The protein below binds the small molecule below.
Small molecule (SMILES): CC(=O)N[C@@H]1[C@@H](O)[C@H](O)[C@@H](CO)O[C@H]1O

Sequence of chain 1.B:
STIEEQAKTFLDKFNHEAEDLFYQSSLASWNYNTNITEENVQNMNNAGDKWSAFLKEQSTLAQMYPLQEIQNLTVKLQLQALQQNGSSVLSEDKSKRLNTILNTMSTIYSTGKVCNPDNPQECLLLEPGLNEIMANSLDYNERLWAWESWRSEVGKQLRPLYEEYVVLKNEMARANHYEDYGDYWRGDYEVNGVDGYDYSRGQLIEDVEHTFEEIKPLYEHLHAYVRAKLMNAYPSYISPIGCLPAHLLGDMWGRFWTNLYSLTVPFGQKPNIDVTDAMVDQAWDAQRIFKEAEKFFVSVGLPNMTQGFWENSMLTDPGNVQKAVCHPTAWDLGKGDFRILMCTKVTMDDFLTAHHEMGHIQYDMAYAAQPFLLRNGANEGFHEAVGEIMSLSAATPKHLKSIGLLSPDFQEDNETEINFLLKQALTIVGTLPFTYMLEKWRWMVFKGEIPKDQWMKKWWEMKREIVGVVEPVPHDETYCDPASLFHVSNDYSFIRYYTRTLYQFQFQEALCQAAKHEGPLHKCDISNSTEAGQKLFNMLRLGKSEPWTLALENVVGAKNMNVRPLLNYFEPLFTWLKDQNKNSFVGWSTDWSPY

Binding-site contacts:
Ligand atom C8 contacts residue TRP311 of chain 1.B at 4.0 Å (hydrophobic).
Ligand atom C8 contacts residue ASN305 of chain 1.B at 4.4 Å.
Ligand atom C4 contacts residue ASN305 of chain 1.B at 4.2 Å.
Ligand atom N2 contacts residue MET306 of chain 1.B at 4.1 Å.
Ligand atom C7 contacts residue ASN305 of chain 1.B at 3.2 Å.
Ligand atom N2 contacts residue ASN305 of chain 1.B at 2.9 Å (h-bond).
Ligand atom C2 contacts residue ASN305 of chain 1.B at 2.5 Å.
Ligand atom C7 contacts residue GLU295 of chain 1.B at 4.1 Å.
Ligand atom C8 contacts residue MET306 of chain 1.B at 3.4 Å (hydrophobic).
Ligand atom C1 contacts residue ASN305 of chain 1.B at 1.4 Å.
Ligand atom C3 contacts residue ASN305 of chain 1.B at 3.8 Å.
Ligand atom O7 contacts residue ASN305 of chain 1.B at 3.2 Å (h-bond).
Ligand atom C7 contacts residue MET306 of chain 1.B at 4.0 Å (hydrophobic).
Ligand atom C8 contacts residue GLU295 of chain 1.B at 4.2 Å.
Ligand atom O5 contacts residue ASN305 of chain 1.B at 2.4 Å (h-bond).
Ligand atom C5 contacts residue ASN305 of chain 1.B at 3.7 Å.
Ligand atom O7 contacts residue GLU295 of chain 1.B at 3.7 Å.